This small molecule binds to this protein.
Small molecule (SMILES): N[C@@H](CC(=O)Nc1ccc(Oc2cc(F)c(F)cc2Br)cc1)C(=O)O

Sequence of chain 1.A:
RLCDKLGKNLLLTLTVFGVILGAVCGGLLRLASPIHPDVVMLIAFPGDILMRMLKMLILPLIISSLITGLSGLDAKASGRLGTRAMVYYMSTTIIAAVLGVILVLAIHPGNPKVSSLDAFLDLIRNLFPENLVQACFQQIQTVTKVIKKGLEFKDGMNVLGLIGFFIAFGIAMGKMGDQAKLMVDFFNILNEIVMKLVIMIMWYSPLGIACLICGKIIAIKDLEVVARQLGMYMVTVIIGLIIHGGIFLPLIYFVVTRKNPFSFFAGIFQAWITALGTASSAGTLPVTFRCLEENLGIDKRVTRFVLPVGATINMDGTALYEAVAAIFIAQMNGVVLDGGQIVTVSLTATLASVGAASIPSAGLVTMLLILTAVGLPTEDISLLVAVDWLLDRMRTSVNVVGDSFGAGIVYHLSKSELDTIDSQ

Binding-site contacts:
Ligand atom C3 contacts residue ASP471 of chain 1.A at 3.9 Å.
Ligand atom O19 contacts residue SER364 of chain 1.A at 2.8 Å (h-bond).
Ligand atom C10 contacts residue ASP475 of chain 1.A at 3.9 Å.
Ligand atom C6 contacts residue ASP471 of chain 1.A at 3.7 Å.
Ligand atom C11 contacts residue ARG478 of chain 1.A at 3.4 Å.
Ligand atom C9 contacts residue ARG478 of chain 1.A at 3.6 Å.
Ligand atom F1 contacts residue TYR404 of chain 1.A at 3.9 Å.
Ligand atom F1 contacts residue LEU467 of chain 1.A at 3.2 Å.
Ligand atom O20 contacts residue ALA439 of chain 1.A at 3.7 Å.
Ligand atom F4 contacts residue MET450 of chain 1.A at 3.0 Å.
Ligand atom BR contacts residue XKJ1 of chain 1.O at 3.2 Å.
Ligand atom F4 contacts residue LEU467 of chain 1.A at 3.9 Å.
Ligand atom C23 contacts residue ASP471 of chain 1.A at 3.2 Å.
Ligand atom C5 contacts residue GLY446 of chain 1.A at 3.8 Å.
Ligand atom C14 contacts residue THR401 of chain 1.A at 3.2 Å.
Ligand atom C8 contacts residue GLY446 of chain 1.A at 3.6 Å.
Ligand atom C2 contacts residue VAL468 of chain 1.A at 3.9 Å (hydrophobic).
Ligand atom C2 contacts residue ASP471 of chain 1.A at 3.5 Å.
Ligand atom O7 contacts residue GLY446 of chain 1.A at 3.1 Å.
Ligand atom N16 contacts residue THR479 of chain 1.A at 3.3 Å (h-bond).
Ligand atom C9 contacts residue XKJ1 of chain 1.O at 3.8 Å.
Ligand atom C25 contacts residue VAL468 of chain 1.A at 3.6 Å (hydrophobic).
Ligand atom O18 contacts residue ALA440 of chain 1.A at 3.8 Å.
Ligand atom C14 contacts residue ASN482 of chain 1.A at 3.5 Å.
Ligand atom C6 contacts residue GLY446 of chain 1.A at 3.8 Å.
Ligand atom C10 contacts residue ARG478 of chain 1.A at 3.2 Å.
Ligand atom F4 contacts residue TYR404 of chain 1.A at 3.6 Å.
Ligand atom N16 contacts residue ALA362 of chain 1.A at 3.8 Å.
Ligand atom O19 contacts residue SER363 of chain 1.A at 3.6 Å.
Ligand atom N16 contacts residue ASP475 of chain 1.A at 3.2 Å (salt-bridge).
Ligand atom N12 contacts residue ARG478 of chain 1.A at 3.5 Å.
Ligand atom C15 contacts residue THR479 of chain 1.A at 3.2 Å.
Ligand atom C13 contacts residue THR401 of chain 1.A at 3.5 Å.
Ligand atom C21 contacts residue ARG478 of chain 1.A at 3.4 Å.
Ligand atom O7 contacts residue LEU447 of chain 1.A at 3.6 Å.
Ligand atom N12 contacts residue THR401 of chain 1.A at 3.7 Å.
Ligand atom N12 contacts residue ASP475 of chain 1.A at 3.8 Å.
Ligand atom C25 contacts residue ASP471 of chain 1.A at 3.1 Å.
Ligand atom F1 contacts residue VAL468 of chain 1.A at 3.4 Å.
Ligand atom C22 contacts residue GLY446 of chain 1.A at 3.5 Å.